Binding-site contacts:
Ligand atom C12 contacts residue ILE202 of chain 1.C at 4.5 Å (hydrophobic).
Ligand atom C4 contacts residue ILE258 of chain 1.C at 4.0 Å (hydrophobic).
Ligand atom C7 contacts residue TYR254 of chain 1.C at 3.9 Å (hydrophobic).
Ligand atom C12 contacts residue PRO120 of chain 1.C at 3.8 Å (hydrophobic).
Ligand atom C11 contacts residue THR255 of chain 1.C at 3.5 Å.
Ligand atom C1 contacts residue ILE202 of chain 1.C at 4.3 Å (hydrophobic).
Ligand atom O1 contacts residue TYR254 of chain 1.C at 3.0 Å.
Ligand atom C10 contacts residue ILE202 of chain 1.C at 4.3 Å (hydrophobic).
Ligand atom C3 contacts residue ILE202 of chain 1.C at 3.6 Å (hydrophobic).
Ligand atom C8 contacts residue PLC1 of chain 1.P at 3.6 Å.
Ligand atom C5 contacts residue ILE202 of chain 1.C at 3.9 Å (hydrophobic).
Ligand atom C8 contacts residue TYR254 of chain 1.C at 4.2 Å (hydrophobic).
Ligand atom C10 contacts residue ILE258 of chain 1.C at 4.1 Å (hydrophobic).
Ligand atom C9 contacts residue ASN307 of chain 1.C at 3.6 Å.
Ligand atom C12 contacts residue TYR254 of chain 1.C at 3.9 Å (hydrophobic).
Ligand atom C1 contacts residue ILE258 of chain 1.C at 4.1 Å (hydrophobic).
Ligand atom C12 contacts residue THR255 of chain 1.C at 3.2 Å.
Ligand atom C6 contacts residue ILE202 of chain 1.C at 4.1 Å (hydrophobic).
Ligand atom C1 contacts residue TYR254 of chain 1.C at 4.2 Å (hydrophobic).
Ligand atom C11 contacts residue ILE202 of chain 1.C at 3.8 Å (hydrophobic).
Ligand atom C4 contacts residue ILE202 of chain 1.C at 3.6 Å (hydrophobic).
Ligand atom C7 contacts residue ASN307 of chain 1.C at 3.7 Å.
Ligand atom C5 contacts residue ILE258 of chain 1.C at 3.6 Å (hydrophobic).
Ligand atom C4 contacts residue LEU206 of chain 1.C at 3.6 Å (hydrophobic).
Ligand atom C3 contacts residue LEU206 of chain 1.C at 3.7 Å (hydrophobic).
Ligand atom O1 contacts residue PHE121 of chain 1.C at 4.3 Å.
Ligand atom C2 contacts residue ILE258 of chain 1.C at 4.5 Å (hydrophobic).
Ligand atom O1 contacts residue ILE258 of chain 1.C at 4.1 Å.
Ligand atom C3 contacts residue ILE258 of chain 1.C at 4.4 Å (hydrophobic).
Ligand atom C2 contacts residue ILE202 of chain 1.C at 4.0 Å (hydrophobic).
Ligand atom C6 contacts residue ILE258 of chain 1.C at 3.7 Å (hydrophobic).
Ligand atom C12 contacts residue PHE121 of chain 1.C at 4.2 Å (hydrophobic).
Ligand atom C10 contacts residue THR255 of chain 1.C at 3.9 Å.
Ligand atom C2 contacts residue ASN307 of chain 1.C at 4.1 Å.

A small-molecule ligand and the protein it binds are described below.
Small molecule (SMILES): CC(C)c1cccc(C(C)C)c1O

Sequence of chain 1.C:
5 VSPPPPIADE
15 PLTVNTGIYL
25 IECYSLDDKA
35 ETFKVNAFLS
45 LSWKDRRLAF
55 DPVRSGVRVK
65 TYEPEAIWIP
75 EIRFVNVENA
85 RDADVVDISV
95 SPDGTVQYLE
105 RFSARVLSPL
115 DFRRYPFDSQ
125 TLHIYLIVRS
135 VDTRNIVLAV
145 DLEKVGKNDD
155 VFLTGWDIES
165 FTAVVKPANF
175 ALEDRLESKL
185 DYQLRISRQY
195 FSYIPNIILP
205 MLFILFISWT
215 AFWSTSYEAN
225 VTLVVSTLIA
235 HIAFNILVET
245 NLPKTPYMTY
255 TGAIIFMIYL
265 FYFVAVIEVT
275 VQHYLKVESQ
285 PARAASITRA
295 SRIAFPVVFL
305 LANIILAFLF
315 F